The small molecule below binds the protein below.
Small molecule (SMILES): C[C@H](CCC(=O)O)[C@H]1CC[C@H]2[C@@H]3[C@H](O)C[C@@H]4C[C@H](O)CC[C@]4(C)[C@H]3C[C@H](O)[C@]12C

Sequence of chain 1.B:
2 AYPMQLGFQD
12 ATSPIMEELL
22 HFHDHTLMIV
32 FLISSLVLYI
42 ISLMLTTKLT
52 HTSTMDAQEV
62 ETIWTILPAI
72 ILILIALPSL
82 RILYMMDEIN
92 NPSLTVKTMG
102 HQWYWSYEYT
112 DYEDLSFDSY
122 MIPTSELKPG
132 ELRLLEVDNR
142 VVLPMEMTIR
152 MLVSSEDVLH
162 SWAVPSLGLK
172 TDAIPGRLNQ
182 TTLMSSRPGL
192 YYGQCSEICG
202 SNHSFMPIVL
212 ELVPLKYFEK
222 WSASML

Binding-site contacts:
Ligand atom O3 contacts residue THR63 of chain 1.B at 3.2 Å (h-bond).
Ligand atom C15 contacts residue TRP275 of chain 1.A at 3.9 Å (hydrophobic).
Ligand atom C22 contacts residue MET271 of chain 1.A at 3.8 Å (hydrophobic).
Ligand atom O3 contacts residue GLU62 of chain 1.B at 4.0 Å.
Ligand atom C6 contacts residue GLU62 of chain 1.B at 4.2 Å.
Ligand atom C4 contacts residue THR66 of chain 1.B at 3.8 Å.
Ligand atom C15 contacts residue MET271 of chain 1.A at 4.0 Å (hydrophobic).
Ligand atom C16 contacts residue MET271 of chain 1.A at 3.8 Å (hydrophobic).
Ligand atom C6 contacts residue TRP275 of chain 1.A at 3.7 Å (hydrophobic).
Ligand atom C7 contacts residue GLU62 of chain 1.B at 3.7 Å.
Ligand atom C15 contacts residue GLY272 of chain 1.A at 4.0 Å.
Ligand atom O26 contacts residue MET271 of chain 1.A at 3.8 Å.
Ligand atom O25 contacts residue MET271 of chain 1.A at 3.5 Å.
Ligand atom O7 contacts residue GLU62 of chain 1.B at 2.8 Å (salt-bridge).
Ligand atom C7 contacts residue TRP275 of chain 1.A at 4.0 Å (hydrophobic).
Ligand atom C5 contacts residue THR66 of chain 1.B at 3.8 Å.
Ligand atom C4 contacts residue GLU62 of chain 1.B at 3.8 Å.
Ligand atom C16 contacts residue GLY272 of chain 1.A at 4.3 Å.
Ligand atom C23 contacts residue MET271 of chain 1.A at 4.3 Å (hydrophobic).
Ligand atom C3 contacts residue THR63 of chain 1.B at 4.4 Å.
Ligand atom C6 contacts residue THR66 of chain 1.B at 4.0 Å.
Ligand atom C18 contacts residue TRP275 of chain 1.A at 4.0 Å (hydrophobic).
Ligand atom C3 contacts residue THR66 of chain 1.B at 4.3 Å.
Ligand atom C3 contacts residue GLU62 of chain 1.B at 4.3 Å.
Ligand atom C24 contacts residue MET271 of chain 1.A at 3.7 Å (hydrophobic).
Ligand atom C8 contacts residue TRP275 of chain 1.A at 4.4 Å (hydrophobic).
Ligand atom C19 contacts residue TRP275 of chain 1.A at 3.8 Å (hydrophobic).

Sequence of chain 1.A:
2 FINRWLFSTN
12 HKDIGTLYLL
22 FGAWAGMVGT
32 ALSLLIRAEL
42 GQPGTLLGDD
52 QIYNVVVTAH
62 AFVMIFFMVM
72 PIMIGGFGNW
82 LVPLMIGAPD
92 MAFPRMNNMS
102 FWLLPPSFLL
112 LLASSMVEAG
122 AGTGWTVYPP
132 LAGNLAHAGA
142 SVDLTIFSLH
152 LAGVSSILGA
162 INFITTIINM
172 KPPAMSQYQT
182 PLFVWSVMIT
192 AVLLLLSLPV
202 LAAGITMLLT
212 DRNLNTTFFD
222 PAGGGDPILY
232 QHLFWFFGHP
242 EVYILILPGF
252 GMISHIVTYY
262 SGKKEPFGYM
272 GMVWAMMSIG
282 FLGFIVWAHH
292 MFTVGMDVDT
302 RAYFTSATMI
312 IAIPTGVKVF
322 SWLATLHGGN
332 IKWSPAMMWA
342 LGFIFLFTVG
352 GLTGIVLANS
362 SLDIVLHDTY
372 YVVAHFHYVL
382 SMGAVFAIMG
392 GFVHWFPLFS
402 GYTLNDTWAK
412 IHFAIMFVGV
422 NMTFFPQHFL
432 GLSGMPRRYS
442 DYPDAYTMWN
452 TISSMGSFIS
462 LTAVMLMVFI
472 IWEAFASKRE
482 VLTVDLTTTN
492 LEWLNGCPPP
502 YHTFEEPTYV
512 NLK